Sequence of chain 1.K:
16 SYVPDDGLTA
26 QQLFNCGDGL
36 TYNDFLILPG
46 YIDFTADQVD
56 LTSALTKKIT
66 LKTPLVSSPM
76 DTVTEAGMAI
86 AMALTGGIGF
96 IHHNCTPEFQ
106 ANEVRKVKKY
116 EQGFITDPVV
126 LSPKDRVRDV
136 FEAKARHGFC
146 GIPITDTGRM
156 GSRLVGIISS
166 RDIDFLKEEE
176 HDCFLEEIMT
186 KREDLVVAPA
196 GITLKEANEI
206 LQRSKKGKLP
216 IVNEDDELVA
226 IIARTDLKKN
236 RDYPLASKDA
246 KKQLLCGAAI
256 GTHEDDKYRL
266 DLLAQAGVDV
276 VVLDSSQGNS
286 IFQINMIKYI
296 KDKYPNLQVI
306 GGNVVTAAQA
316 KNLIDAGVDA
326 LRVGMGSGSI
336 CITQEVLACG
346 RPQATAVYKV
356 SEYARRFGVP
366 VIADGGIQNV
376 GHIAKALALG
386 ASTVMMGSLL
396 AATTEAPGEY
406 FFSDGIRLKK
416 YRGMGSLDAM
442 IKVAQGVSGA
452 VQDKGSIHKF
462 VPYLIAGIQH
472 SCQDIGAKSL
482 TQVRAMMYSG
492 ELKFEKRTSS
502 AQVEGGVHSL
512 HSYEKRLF

The small molecule below binds the protein below.
Small molecule (SMILES): O=c1[nH]cnc2c1ncn2[C@@H]1O[C@H](COP(=O)(O)O)[C@@H](O)[C@H]1O

Binding-site contacts:
Ligand atom C2 contacts residue GLN446 of chain 1.K at 3.1 Å.
Ligand atom O2P contacts residue GLY392 of chain 1.K at 3.0 Å (h-bond).
Ligand atom O2P contacts residue SER393 of chain 1.K at 2.8 Å (h-bond).
Ligand atom O6 contacts residue GLY447 of chain 1.K at 3.5 Å.
Ligand atom O6 contacts residue GLY418 of chain 1.K at 3.3 Å.
Ligand atom O1P contacts residue GLY371 of chain 1.K at 3.3 Å (h-bond).
Ligand atom C1' contacts residue NAD1 of chain 1.TA at 3.3 Å.
Ligand atom O6 contacts residue GLY420 of chain 1.K at 2.5 Å (h-bond).
Ligand atom O2' contacts residue ARG327 of chain 1.K at 3.2 Å (salt-bridge).
Ligand atom O6 contacts residue MET419 of chain 1.K at 3.0 Å (h-bond).
Ligand atom O3P contacts residue SER393 of chain 1.K at 2.8 Å (h-bond).
Ligand atom O3P contacts residue SER334 of chain 1.K at 3.1 Å (h-bond).
Ligand atom O3' contacts residue ASP369 of chain 1.K at 2.6 Å (salt-bridge).
Ligand atom O2' contacts residue ASP369 of chain 1.K at 2.6 Å (salt-bridge).
Ligand atom C8 contacts residue MET75 of chain 1.K at 3.5 Å (hydrophobic).
Ligand atom O1P contacts residue GLY333 of chain 1.K at 3.3 Å.
Ligand atom C5 contacts residue ILE335 of chain 1.K at 3.5 Å (hydrophobic).
Ligand atom O3P contacts residue TYR416 of chain 1.K at 2.4 Å (h-bond).
Ligand atom O5' contacts residue GLY370 of chain 1.K at 3.3 Å.
Ligand atom C3' contacts residue ASP369 of chain 1.K at 3.3 Å.
Ligand atom C4' contacts residue ASP369 of chain 1.K at 3.2 Å.
Ligand atom O1P contacts residue SER334 of chain 1.K at 2.5 Å (h-bond).
Ligand atom C6 contacts residue GLN446 of chain 1.K at 3.5 Å.
Ligand atom N1 contacts residue GLN446 of chain 1.K at 2.4 Å (h-bond).
Ligand atom N1 contacts residue CYS336 of chain 1.K at 2.9 Å (h-bond).
Ligand atom C2' contacts residue NAD1 of chain 1.TA at 3.5 Å.
Ligand atom C6 contacts residue GLY420 of chain 1.K at 3.5 Å.
Ligand atom C4 contacts residue NAD1 of chain 1.TA at 3.5 Å.
Ligand atom C4 contacts residue CYS336 of chain 1.K at 2.8 Å (hydrophobic).
Ligand atom O2' contacts residue NAD1 of chain 1.TA at 3.0 Å (h-bond).
Ligand atom P contacts residue SER393 of chain 1.K at 3.4 Å.
Ligand atom C2 contacts residue CYS336 of chain 1.K at 1.7 Å (hydrophobic).
Ligand atom O3P contacts residue GLY392 of chain 1.K at 3.2 Å.
Ligand atom C2 contacts residue NAD1 of chain 1.TA at 3.4 Å.
Ligand atom C3' contacts residue SER73 of chain 1.K at 3.3 Å.
Ligand atom N7 contacts residue MET419 of chain 1.K at 3.1 Å (h-bond).
Ligand atom N3 contacts residue NAD1 of chain 1.TA at 3.2 Å.
Ligand atom N3 contacts residue CYS336 of chain 1.K at 1.6 Å (h-bond).
Ligand atom N1 contacts residue GLY447 of chain 1.K at 3.6 Å.
Ligand atom O3' contacts residue SER73 of chain 1.K at 2.8 Å (h-bond).